Sequence of chain 1.A:
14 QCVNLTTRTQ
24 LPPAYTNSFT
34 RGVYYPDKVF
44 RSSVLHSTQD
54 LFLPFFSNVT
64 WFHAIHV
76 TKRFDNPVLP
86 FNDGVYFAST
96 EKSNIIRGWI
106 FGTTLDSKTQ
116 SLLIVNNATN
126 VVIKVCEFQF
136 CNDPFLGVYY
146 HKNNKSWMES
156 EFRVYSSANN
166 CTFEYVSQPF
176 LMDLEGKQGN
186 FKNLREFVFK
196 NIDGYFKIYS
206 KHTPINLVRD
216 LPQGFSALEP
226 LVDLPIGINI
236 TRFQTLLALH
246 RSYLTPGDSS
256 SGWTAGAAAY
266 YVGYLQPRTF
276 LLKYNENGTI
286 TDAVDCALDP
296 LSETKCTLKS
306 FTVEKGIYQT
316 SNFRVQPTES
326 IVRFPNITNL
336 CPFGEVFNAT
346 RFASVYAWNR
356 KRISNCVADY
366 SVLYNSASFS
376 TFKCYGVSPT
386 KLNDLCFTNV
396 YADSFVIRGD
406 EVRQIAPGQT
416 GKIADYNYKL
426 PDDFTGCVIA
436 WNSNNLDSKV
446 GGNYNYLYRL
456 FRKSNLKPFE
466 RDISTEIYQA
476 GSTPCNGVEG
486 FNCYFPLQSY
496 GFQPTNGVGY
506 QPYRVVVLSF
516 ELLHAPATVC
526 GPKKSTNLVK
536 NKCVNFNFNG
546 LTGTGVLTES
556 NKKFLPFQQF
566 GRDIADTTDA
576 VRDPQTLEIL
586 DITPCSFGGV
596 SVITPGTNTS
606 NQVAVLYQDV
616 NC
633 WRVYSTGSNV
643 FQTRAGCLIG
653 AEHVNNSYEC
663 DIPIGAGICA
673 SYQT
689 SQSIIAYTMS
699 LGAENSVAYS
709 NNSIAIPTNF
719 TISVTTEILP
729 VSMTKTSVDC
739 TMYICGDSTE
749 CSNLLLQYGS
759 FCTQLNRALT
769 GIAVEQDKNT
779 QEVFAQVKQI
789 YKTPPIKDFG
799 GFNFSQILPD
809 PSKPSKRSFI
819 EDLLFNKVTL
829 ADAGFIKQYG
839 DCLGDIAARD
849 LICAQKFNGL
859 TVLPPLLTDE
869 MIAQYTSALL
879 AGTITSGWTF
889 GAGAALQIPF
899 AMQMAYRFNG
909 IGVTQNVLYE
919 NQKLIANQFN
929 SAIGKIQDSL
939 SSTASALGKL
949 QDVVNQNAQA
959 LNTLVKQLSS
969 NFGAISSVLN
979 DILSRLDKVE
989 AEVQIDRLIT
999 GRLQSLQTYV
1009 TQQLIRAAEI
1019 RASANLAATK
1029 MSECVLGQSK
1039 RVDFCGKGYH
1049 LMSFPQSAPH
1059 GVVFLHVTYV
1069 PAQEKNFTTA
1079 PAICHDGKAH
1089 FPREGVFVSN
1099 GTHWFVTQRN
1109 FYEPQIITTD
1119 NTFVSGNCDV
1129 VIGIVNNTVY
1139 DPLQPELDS

Binding-site contacts:
Ligand atom C1 contacts residue TYR28 of chain 1.A at 3.6 Å (hydrophobic).
Ligand atom O5 contacts residue TYR28 of chain 1.A at 3.9 Å.
Ligand atom N2 contacts residue ASN61 of chain 1.A at 3.0 Å (h-bond).
Ligand atom C2 contacts residue ASN61 of chain 1.A at 2.5 Å.
Ligand atom C1 contacts residue ASN61 of chain 1.A at 1.4 Å.
Ligand atom N2 contacts residue TYR28 of chain 1.A at 4.2 Å.
Ligand atom O5 contacts residue ASN61 of chain 1.A at 2.3 Å (h-bond).
Ligand atom C4 contacts residue ASN61 of chain 1.A at 4.2 Å.
Ligand atom C5 contacts residue TYR28 of chain 1.A at 3.9 Å (hydrophobic).
Ligand atom C3 contacts residue ASN61 of chain 1.A at 3.8 Å.
Ligand atom C5 contacts residue ASN61 of chain 1.A at 3.6 Å.
Ligand atom C7 contacts residue ASN61 of chain 1.A at 3.9 Å.
Ligand atom O7 contacts residue ASN61 of chain 1.A at 4.1 Å.
Ligand atom C6 contacts residue TYR28 of chain 1.A at 4.3 Å (hydrophobic).

A protein and the small-molecule ligand that binds it are described below.
Small molecule (SMILES): CC(=O)N[C@@H]1[C@@H](O)[C@H](O)[C@@H](CO)O[C@H]1O